Binding-site contacts:
Ligand atom C9 contacts residue ILE189 of chain 1.E at 4.3 Å (hydrophobic).
Ligand atom C2 contacts residue PHE212 of chain 1.E at 4.1 Å (hydrophobic).
Ligand atom C3 contacts residue MET207 of chain 1.E at 4.1 Å (hydrophobic).
Ligand atom C16 contacts residue MET207 of chain 1.E at 4.1 Å (hydrophobic).
Ligand atom C17 contacts residue TRP265 of chain 1.E at 4.0 Å (hydrophobic).
Ligand atom C3 contacts residue PHE208 of chain 1.E at 4.2 Å (hydrophobic).
Ligand atom C16 contacts residue HIS211 of chain 1.E at 3.7 Å.
Ligand atom C10 contacts residue TYR268 of chain 1.E at 3.4 Å (hydrophobic).
Ligand atom C5 contacts residue MET207 of chain 1.E at 4.0 Å (hydrophobic).
Ligand atom C13 contacts residue TYR268 of chain 1.E at 4.2 Å (hydrophobic).
Ligand atom C18 contacts residue TYR191 of chain 1.E at 3.7 Å (hydrophobic).
Ligand atom C11 contacts residue THR118 of chain 1.E at 4.3 Å.
Ligand atom C6 contacts residue MET207 of chain 1.E at 4.0 Å (hydrophobic).
Ligand atom C10 contacts residue ILE189 of chain 1.E at 4.1 Å (hydrophobic).
Ligand atom C15 contacts residue ALA117 of chain 1.E at 3.7 Å (hydrophobic).
Ligand atom C17 contacts residue TYR268 of chain 1.E at 4.0 Å (hydrophobic).
Ligand atom C14 contacts residue TYR268 of chain 1.E at 4.2 Å (hydrophobic).
Ligand atom C9 contacts residue TYR268 of chain 1.E at 3.8 Å (hydrophobic).
Ligand atom C12 contacts residue TYR268 of chain 1.E at 3.4 Å (hydrophobic).
Ligand atom C18 contacts residue MET207 of chain 1.E at 3.7 Å (hydrophobic).
Ligand atom C19 contacts residue GLU122 of chain 1.E at 3.7 Å.
Ligand atom C13 contacts residue LYS296 of chain 1.E at 3.4 Å.
Ligand atom C19 contacts residue TRP265 of chain 1.E at 3.8 Å (hydrophobic).
Ligand atom C13 contacts residue ALA117 of chain 1.E at 4.2 Å (hydrophobic).
Ligand atom C20 contacts residue ALA117 of chain 1.E at 3.4 Å (hydrophobic).
Ligand atom C20 contacts residue MET86 of chain 1.E at 3.8 Å (hydrophobic).
Ligand atom C20 contacts residue GLY121 of chain 1.E at 4.2 Å.
Ligand atom C9 contacts residue TRP265 of chain 1.E at 4.1 Å (hydrophobic).
Ligand atom C18 contacts residue ILE189 of chain 1.E at 4.1 Å (hydrophobic).
Ligand atom C20 contacts residue LYS296 of chain 1.E at 4.1 Å.
Ligand atom C16 contacts residue GLU122 of chain 1.E at 4.4 Å.
Ligand atom C15 contacts residue LYS296 of chain 1.E at 1.3 Å.
Ligand atom C14 contacts residue LYS296 of chain 1.E at 2.2 Å.
Ligand atom C7 contacts residue MET207 of chain 1.E at 3.8 Å (hydrophobic).
Ligand atom C8 contacts residue TYR268 of chain 1.E at 3.5 Å (hydrophobic).
Ligand atom C11 contacts residue TYR268 of chain 1.E at 3.9 Å (hydrophobic).
Ligand atom C4 contacts residue ALA272 of chain 1.E at 4.1 Å (hydrophobic).
Ligand atom C14 contacts residue ALA117 of chain 1.E at 4.2 Å (hydrophobic).
Ligand atom C6 contacts residue TYR268 of chain 1.E at 4.3 Å (hydrophobic).
Ligand atom C2 contacts residue ALA269 of chain 1.E at 4.3 Å (hydrophobic).

Sequence of chain 1.E:
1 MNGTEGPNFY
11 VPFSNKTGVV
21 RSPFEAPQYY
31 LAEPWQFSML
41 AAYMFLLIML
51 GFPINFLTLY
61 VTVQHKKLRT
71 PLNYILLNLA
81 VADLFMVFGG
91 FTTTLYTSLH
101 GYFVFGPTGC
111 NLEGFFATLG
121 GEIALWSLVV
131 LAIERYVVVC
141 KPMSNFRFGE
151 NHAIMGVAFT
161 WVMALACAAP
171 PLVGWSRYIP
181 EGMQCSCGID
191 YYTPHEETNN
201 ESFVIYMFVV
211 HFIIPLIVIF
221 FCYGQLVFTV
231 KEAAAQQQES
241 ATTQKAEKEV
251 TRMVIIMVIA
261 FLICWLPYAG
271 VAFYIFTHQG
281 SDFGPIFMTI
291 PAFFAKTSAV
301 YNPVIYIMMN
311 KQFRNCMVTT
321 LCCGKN

The protein below binds the small molecule below.
Small molecule (SMILES): CC1=C(/C=C/C(C)=C/C=C/C(C)=C/C=O)C(C)(C)CCC1